Binding-site contacts:
Ligand atom O3' contacts residue PRO205 of chain 1.W at 4.2 Å.
Ligand atom C5' contacts residue PRO205 of chain 1.W at 4.5 Å (hydrophobic).
Ligand atom C2' contacts residue DA1 of chain 1.BD at 3.1 Å.
Ligand atom C5' contacts residue DA1 of chain 1.BD at 4.4 Å.
Ligand atom C3' contacts residue DA1 of chain 1.BD at 2.6 Å.
Ligand atom O3' contacts residue DA1 of chain 1.BD at 1.6 Å.
Ligand atom C4' contacts residue DA1 of chain 1.BD at 3.9 Å.
Ligand atom O5' contacts residue DA1 of chain 1.BD at 4.3 Å.

A protein and the small-molecule ligand that binds it are described below.
Small molecule (SMILES): Nc1ccn([C@H]2C[C@H](O)[C@@H](COP(=O)(O)O)O2)c(=O)n1

Sequence of chain 1.W:
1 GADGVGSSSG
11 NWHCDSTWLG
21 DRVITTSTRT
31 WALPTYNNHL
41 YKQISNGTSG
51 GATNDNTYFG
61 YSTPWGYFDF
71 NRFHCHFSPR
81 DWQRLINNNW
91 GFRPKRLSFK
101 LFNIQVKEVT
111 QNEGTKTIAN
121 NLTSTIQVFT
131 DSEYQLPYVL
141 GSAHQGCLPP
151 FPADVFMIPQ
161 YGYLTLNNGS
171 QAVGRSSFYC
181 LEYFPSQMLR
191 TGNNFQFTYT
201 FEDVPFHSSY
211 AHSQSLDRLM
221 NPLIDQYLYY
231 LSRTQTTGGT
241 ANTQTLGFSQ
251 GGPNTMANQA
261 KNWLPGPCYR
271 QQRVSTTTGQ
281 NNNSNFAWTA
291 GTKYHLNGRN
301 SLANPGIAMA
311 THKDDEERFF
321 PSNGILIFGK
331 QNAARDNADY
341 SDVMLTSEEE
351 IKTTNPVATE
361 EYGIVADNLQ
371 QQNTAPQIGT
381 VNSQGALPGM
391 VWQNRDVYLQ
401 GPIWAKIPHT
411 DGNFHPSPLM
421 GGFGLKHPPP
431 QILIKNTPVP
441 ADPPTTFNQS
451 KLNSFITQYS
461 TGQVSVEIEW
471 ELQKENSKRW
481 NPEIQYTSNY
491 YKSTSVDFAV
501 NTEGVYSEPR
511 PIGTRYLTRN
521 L